Binding-site contacts:
Ligand atom O6 contacts residue TRP206 of chain 1.A at 3.7 Å.
Ligand atom C3 contacts residue GLU203 of chain 1.A at 4.2 Å.
Ligand atom C5 contacts residue TRP206 of chain 1.A at 3.9 Å (hydrophobic).
Ligand atom O1 contacts residue HIS331 of chain 1.A at 3.5 Å.
Ligand atom O3 contacts residue TRP206 of chain 1.A at 3.3 Å (h-bond).
Ligand atom C6 contacts residue GLU203 of chain 1.A at 3.3 Å.
Ligand atom C2 contacts residue HIS331 of chain 1.A at 3.8 Å.
Ligand atom O4 contacts residue PHE249 of chain 1.A at 3.5 Å.
Ligand atom O5 contacts residue HIS331 of chain 1.A at 3.4 Å (h-bond).
Ligand atom C6 contacts residue TRP206 of chain 1.A at 3.5 Å (hydrophobic).
Ligand atom C3 contacts residue GLN329 of chain 1.A at 3.7 Å.
Ligand atom C6 contacts residue PHE249 of chain 1.A at 4.0 Å (hydrophobic).
Ligand atom C1 contacts residue TRP206 of chain 1.A at 4.0 Å (hydrophobic).
Ligand atom O6 contacts residue PHE249 of chain 1.A at 3.6 Å.
Ligand atom C5 contacts residue GLU203 of chain 1.A at 3.7 Å.
Ligand atom C4 contacts residue PHE249 of chain 1.A at 3.9 Å (hydrophobic).
Ligand atom C4 contacts residue TRP206 of chain 1.A at 3.8 Å (hydrophobic).
Ligand atom C3 contacts residue TRP206 of chain 1.A at 4.0 Å (hydrophobic).
Ligand atom O5 contacts residue PHE249 of chain 1.A at 3.4 Å.
Ligand atom O4 contacts residue HIS331 of chain 1.A at 2.9 Å (h-bond).
Ligand atom C2 contacts residue GLN329 of chain 1.A at 3.8 Å.
Ligand atom C4 contacts residue GLN329 of chain 1.A at 4.0 Å.
Ligand atom C6 contacts residue LYS288 of chain 1.A at 3.8 Å.
Ligand atom O3 contacts residue GLU203 of chain 1.A at 3.7 Å.
Ligand atom C5 contacts residue LYS288 of chain 1.A at 4.1 Å.
Ligand atom C4 contacts residue GLU203 of chain 1.A at 3.6 Å.
Ligand atom O3 contacts residue GLN329 of chain 1.A at 2.9 Å (h-bond).
Ligand atom O4 contacts residue GLN329 of chain 1.A at 2.9 Å (h-bond).
Ligand atom C1 contacts residue GLN329 of chain 1.A at 3.7 Å.
Ligand atom C1 contacts residue HIS331 of chain 1.A at 3.9 Å.
Ligand atom O5 contacts residue GLN329 of chain 1.A at 3.5 Å (h-bond).
Ligand atom O4 contacts residue PHE285 of chain 1.A at 3.9 Å.
Ligand atom C5 contacts residue PHE249 of chain 1.A at 3.6 Å (hydrophobic).
Ligand atom C4 contacts residue HIS331 of chain 1.A at 4.0 Å.
Ligand atom C1 contacts residue LYS288 of chain 1.A at 4.1 Å.
Ligand atom O5 contacts residue LYS288 of chain 1.A at 3.2 Å (salt-bridge).
Ligand atom O4 contacts residue GLU203 of chain 1.A at 2.5 Å (salt-bridge).
Ligand atom O1 contacts residue LYS288 of chain 1.A at 3.9 Å.
Ligand atom C5 contacts residue HIS331 of chain 1.A at 4.0 Å.
Ligand atom O2 contacts residue GLN329 of chain 1.A at 3.5 Å (h-bond).

A small-molecule ligand and the protein it binds are described below.
Small molecule (SMILES): OC[C@H]1O[C@@H](O)[C@H](O)[C@@H](O[C@@H]2O[C@H]3CO[C@@H]([C@@H]2O)[C@@H]3O)[C@H]1O

Sequence of chain 1.A:
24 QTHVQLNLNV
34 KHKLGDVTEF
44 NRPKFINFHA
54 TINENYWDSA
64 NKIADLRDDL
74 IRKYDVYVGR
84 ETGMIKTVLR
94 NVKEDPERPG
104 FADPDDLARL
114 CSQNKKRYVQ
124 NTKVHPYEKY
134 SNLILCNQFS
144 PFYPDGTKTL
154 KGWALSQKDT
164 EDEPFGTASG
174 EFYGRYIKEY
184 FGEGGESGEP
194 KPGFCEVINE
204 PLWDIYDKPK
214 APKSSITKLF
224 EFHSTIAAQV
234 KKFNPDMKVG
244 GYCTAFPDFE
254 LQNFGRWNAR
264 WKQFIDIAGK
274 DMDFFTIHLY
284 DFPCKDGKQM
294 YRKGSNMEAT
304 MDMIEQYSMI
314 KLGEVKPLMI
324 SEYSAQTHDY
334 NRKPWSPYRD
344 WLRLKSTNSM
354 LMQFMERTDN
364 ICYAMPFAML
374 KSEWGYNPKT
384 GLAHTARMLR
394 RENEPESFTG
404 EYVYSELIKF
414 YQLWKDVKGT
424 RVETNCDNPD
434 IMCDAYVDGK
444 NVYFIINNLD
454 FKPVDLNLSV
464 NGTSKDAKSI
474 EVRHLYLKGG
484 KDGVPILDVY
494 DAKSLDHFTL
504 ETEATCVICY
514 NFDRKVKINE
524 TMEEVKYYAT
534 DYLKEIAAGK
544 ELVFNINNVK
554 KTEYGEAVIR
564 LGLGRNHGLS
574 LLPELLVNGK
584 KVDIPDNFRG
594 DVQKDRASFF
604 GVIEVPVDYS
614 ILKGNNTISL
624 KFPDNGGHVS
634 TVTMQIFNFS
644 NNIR